Binding-site contacts:
Ligand atom C8 contacts residue ASN709 of chain 1.C at 4.2 Å.
Ligand atom O5 contacts residue ASN709 of chain 1.C at 2.4 Å (h-bond).
Ligand atom C4 contacts residue ASN709 of chain 1.C at 4.2 Å.
Ligand atom O7 contacts residue ASN709 of chain 1.C at 3.0 Å (h-bond).
Ligand atom N2 contacts residue ASN709 of chain 1.C at 2.8 Å (h-bond).
Ligand atom C3 contacts residue ASN709 of chain 1.C at 3.7 Å.
Ligand atom C5 contacts residue GLY1131 of chain 1.C at 4.4 Å.
Ligand atom C7 contacts residue ASN709 of chain 1.C at 3.1 Å.
Ligand atom C5 contacts residue ASN709 of chain 1.C at 3.7 Å.
Ligand atom C1 contacts residue ASN709 of chain 1.C at 1.4 Å.
Ligand atom C6 contacts residue GLY1131 of chain 1.C at 3.7 Å.
Ligand atom O5 contacts residue ASN710 of chain 1.C at 4.0 Å.
Ligand atom O6 contacts residue ASN710 of chain 1.C at 4.1 Å.
Ligand atom C2 contacts residue ASN709 of chain 1.C at 2.4 Å.
Ligand atom O6 contacts residue GLY1131 of chain 1.C at 4.2 Å.

Sequence of chain 1.C:
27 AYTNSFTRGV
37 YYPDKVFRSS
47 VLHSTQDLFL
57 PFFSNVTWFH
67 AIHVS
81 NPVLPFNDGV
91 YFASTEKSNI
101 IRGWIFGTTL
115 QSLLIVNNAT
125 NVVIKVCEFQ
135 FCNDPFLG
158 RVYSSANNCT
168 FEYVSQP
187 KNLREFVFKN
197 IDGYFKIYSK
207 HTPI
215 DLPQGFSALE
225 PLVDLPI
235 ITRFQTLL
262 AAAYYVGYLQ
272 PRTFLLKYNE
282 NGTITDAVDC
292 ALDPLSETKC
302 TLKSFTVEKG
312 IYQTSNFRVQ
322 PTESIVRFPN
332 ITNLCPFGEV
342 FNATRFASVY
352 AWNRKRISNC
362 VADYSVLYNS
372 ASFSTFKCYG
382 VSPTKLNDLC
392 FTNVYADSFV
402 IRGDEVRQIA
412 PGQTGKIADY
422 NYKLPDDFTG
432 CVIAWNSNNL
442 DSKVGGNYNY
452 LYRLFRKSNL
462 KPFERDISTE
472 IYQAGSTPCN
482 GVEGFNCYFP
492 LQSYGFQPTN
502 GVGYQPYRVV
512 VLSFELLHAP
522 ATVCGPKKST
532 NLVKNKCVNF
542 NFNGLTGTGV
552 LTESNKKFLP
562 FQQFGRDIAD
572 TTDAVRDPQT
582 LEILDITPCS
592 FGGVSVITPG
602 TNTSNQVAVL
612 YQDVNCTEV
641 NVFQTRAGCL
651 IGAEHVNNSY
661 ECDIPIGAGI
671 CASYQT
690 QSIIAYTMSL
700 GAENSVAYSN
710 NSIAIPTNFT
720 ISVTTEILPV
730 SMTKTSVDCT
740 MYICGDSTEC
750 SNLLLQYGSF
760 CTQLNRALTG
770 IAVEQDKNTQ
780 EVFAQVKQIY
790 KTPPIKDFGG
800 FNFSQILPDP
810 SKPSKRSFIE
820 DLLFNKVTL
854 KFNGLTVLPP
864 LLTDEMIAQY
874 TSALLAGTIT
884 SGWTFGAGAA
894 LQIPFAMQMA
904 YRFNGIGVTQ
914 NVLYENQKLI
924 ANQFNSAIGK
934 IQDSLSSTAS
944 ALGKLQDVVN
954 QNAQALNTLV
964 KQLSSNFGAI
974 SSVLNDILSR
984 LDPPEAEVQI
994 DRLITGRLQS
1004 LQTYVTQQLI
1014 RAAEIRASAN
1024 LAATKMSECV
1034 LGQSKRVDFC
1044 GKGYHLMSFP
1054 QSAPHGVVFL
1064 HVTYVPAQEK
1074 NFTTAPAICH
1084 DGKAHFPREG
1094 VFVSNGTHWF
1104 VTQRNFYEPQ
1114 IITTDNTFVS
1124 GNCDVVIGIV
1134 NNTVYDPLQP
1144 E

A small-molecule ligand and the protein it binds are described below.
Small molecule (SMILES): CC(=O)N[C@@H]1[C@@H](O)[C@H](O)[C@@H](CO)O[C@H]1O